This small molecule binds to this protein.
Small molecule (SMILES): Cc1cc(-c2ccncc2NC(=O)c2nc(-c3ccccc3F)ccc2N)cc(N)n1

Sequence of chain 1.A:
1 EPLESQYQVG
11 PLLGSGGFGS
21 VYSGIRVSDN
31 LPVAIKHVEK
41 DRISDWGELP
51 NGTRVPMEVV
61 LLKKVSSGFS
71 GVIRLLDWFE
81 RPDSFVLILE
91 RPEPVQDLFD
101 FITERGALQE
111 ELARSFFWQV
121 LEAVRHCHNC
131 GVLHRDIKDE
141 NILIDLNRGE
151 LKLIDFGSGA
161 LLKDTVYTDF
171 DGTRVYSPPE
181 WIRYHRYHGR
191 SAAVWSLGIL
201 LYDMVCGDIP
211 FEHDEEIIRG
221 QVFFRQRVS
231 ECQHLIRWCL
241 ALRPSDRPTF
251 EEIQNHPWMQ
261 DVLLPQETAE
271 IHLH

Binding-site contacts:
Ligand atom C21 contacts residue VAL95 of chain 1.A at 3.7 Å (hydrophobic).
Ligand atom N contacts residue GLU140 of chain 1.A at 2.9 Å (salt-bridge).
Ligand atom C4 contacts residue ILE154 of chain 1.A at 3.5 Å (hydrophobic).
Ligand atom C8 contacts residue ASP155 of chain 1.A at 3.3 Å.
Ligand atom N5 contacts residue GLU90 of chain 1.A at 2.9 Å (salt-bridge).
Ligand atom N contacts residue ASP97 of chain 1.A at 3.0 Å (salt-bridge).
Ligand atom C9 contacts residue VAL21 of chain 1.A at 3.9 Å (hydrophobic).
Ligand atom C10 contacts residue ILE154 of chain 1.A at 3.7 Å (hydrophobic).
Ligand atom F contacts residue VAL95 of chain 1.A at 3.4 Å.
Ligand atom N2 contacts residue ASP155 of chain 1.A at 3.5 Å.
Ligand atom C19 contacts residue ASP97 of chain 1.A at 3.8 Å.
Ligand atom C contacts residue GLY14 of chain 1.A at 3.7 Å.
Ligand atom C22 contacts residue VAL95 of chain 1.A at 3.6 Å (hydrophobic).
Ligand atom C16 contacts residue GLU90 of chain 1.A at 3.6 Å.
Ligand atom N5 contacts residue LEU89 of chain 1.A at 3.5 Å.
Ligand atom C7 contacts residue PHE18 of chain 1.A at 3.5 Å (hydrophobic).
Ligand atom C15 contacts residue LEU143 of chain 1.A at 3.6 Å (hydrophobic).
Ligand atom N5 contacts residue ILE73 of chain 1.A at 3.5 Å.
Ligand atom C3 contacts residue ILE154 of chain 1.A at 3.7 Å (hydrophobic).
Ligand atom F contacts residue LEU13 of chain 1.A at 3.5 Å.
Ligand atom C16 contacts residue LEU143 of chain 1.A at 3.9 Å (hydrophobic).
Ligand atom C8 contacts residue PHE18 of chain 1.A at 3.3 Å (hydrophobic).
Ligand atom C contacts residue LEU13 of chain 1.A at 3.5 Å (hydrophobic).
Ligand atom C8 contacts residue LYS36 of chain 1.A at 3.6 Å.
Ligand atom N2 contacts residue LYS36 of chain 1.A at 2.8 Å (salt-bridge).
Ligand atom N3 contacts residue ILE154 of chain 1.A at 3.5 Å.
Ligand atom C4 contacts residue GLU140 of chain 1.A at 3.6 Å.
Ligand atom C15 contacts residue GLU90 of chain 1.A at 3.3 Å.
Ligand atom C5 contacts residue GLU140 of chain 1.A at 3.6 Å.
Ligand atom C18 contacts residue LEU143 of chain 1.A at 3.5 Å (hydrophobic).
Ligand atom C13 contacts residue LEU143 of chain 1.A at 3.6 Å (hydrophobic).
Ligand atom N5 contacts residue ALA34 of chain 1.A at 3.5 Å.
Ligand atom C6 contacts residue ILE154 of chain 1.A at 3.7 Å (hydrophobic).
Ligand atom C16 contacts residue ALA34 of chain 1.A at 3.4 Å (hydrophobic).
Ligand atom C14 contacts residue LEU143 of chain 1.A at 3.5 Å (hydrophobic).
Ligand atom C9 contacts residue LYS36 of chain 1.A at 3.7 Å.
Ligand atom O contacts residue LEU89 of chain 1.A at 3.5 Å.
Ligand atom C15 contacts residue ALA34 of chain 1.A at 3.6 Å (hydrophobic).
Ligand atom C11 contacts residue ILE154 of chain 1.A at 3.9 Å (hydrophobic).
Ligand atom C10 contacts residue VAL21 of chain 1.A at 3.8 Å (hydrophobic).